Binding-site contacts:
Ligand atom O5 contacts residue GLU1062 of chain 1.C at 3.8 Å.
Ligand atom C7 contacts residue ASN853 of chain 1.C at 3.7 Å.
Ligand atom C3 contacts residue ASN853 of chain 1.C at 3.8 Å.
Ligand atom O4 contacts residue GLU1062 of chain 1.C at 3.5 Å (salt-bridge).
Ligand atom C5 contacts residue ASN853 of chain 1.C at 3.7 Å.
Ligand atom O6 contacts residue GLU1062 of chain 1.C at 4.2 Å.
Ligand atom O6 contacts residue ASN1063 of chain 1.C at 3.8 Å.
Ligand atom C2 contacts residue GLU1062 of chain 1.C at 4.0 Å.
Ligand atom O6 contacts residue LEU1060 of chain 1.C at 4.2 Å.
Ligand atom O7 contacts residue ASN853 of chain 1.C at 4.2 Å.
Ligand atom C1 contacts residue ASN853 of chain 1.C at 1.4 Å.
Ligand atom O6 contacts residue ASN853 of chain 1.C at 4.4 Å.
Ligand atom O3 contacts residue GLU1062 of chain 1.C at 4.5 Å.
Ligand atom O5 contacts residue ASN853 of chain 1.C at 2.4 Å (h-bond).
Ligand atom O7 contacts residue ILE1066 of chain 1.C at 3.8 Å.
Ligand atom C5 contacts residue GLU1062 of chain 1.C at 3.5 Å.
Ligand atom N2 contacts residue GLU1062 of chain 1.C at 4.3 Å.
Ligand atom C2 contacts residue ASN853 of chain 1.C at 2.4 Å.
Ligand atom C4 contacts residue GLU1062 of chain 1.C at 3.8 Å.
Ligand atom C3 contacts residue GLU1062 of chain 1.C at 3.6 Å.
Ligand atom N2 contacts residue ASN853 of chain 1.C at 2.8 Å (h-bond).
Ligand atom C1 contacts residue GLU1062 of chain 1.C at 3.4 Å.
Ligand atom C4 contacts residue ASN853 of chain 1.C at 4.3 Å.

Sequence of chain 1.C:
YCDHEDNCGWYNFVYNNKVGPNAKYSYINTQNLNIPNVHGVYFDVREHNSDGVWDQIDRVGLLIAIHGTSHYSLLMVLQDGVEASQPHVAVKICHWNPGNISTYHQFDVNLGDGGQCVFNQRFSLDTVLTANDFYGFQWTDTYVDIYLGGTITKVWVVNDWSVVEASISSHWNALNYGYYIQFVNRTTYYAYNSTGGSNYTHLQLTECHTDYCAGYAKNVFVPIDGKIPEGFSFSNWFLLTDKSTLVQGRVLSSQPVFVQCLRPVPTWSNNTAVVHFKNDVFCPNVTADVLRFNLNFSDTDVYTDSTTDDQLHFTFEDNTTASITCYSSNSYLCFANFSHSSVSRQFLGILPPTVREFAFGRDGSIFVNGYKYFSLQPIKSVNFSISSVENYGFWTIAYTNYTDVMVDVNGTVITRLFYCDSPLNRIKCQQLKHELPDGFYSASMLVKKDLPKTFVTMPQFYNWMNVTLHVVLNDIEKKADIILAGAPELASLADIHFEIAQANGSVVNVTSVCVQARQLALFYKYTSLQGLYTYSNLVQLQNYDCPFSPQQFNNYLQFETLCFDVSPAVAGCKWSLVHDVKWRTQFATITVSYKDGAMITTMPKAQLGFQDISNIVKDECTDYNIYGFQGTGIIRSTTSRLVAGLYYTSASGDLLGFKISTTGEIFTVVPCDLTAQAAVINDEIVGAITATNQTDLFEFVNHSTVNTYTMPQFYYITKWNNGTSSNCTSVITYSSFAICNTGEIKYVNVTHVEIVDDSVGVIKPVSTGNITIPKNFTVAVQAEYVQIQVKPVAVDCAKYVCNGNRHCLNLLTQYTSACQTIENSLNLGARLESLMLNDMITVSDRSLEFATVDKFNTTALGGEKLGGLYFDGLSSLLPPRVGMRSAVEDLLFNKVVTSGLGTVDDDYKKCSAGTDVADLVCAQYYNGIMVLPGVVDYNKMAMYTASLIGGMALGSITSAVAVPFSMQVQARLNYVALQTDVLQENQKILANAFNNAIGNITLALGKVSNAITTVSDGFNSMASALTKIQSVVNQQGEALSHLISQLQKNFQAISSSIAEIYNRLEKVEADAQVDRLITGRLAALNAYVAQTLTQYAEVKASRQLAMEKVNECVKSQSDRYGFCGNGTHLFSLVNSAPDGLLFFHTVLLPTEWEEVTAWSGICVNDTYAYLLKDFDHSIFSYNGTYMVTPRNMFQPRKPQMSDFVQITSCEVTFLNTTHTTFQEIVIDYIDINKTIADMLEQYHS

A small-molecule ligand and the protein it binds are described below.
Small molecule (SMILES): CC(=O)N[C@H]1[C@H](O[C@H]2[C@H](O)[C@@H](NC(C)=O)CO[C@@H]2CO)O[C@H](CO)[C@@H](O)[C@@H]1O